Sequence of chain 1.C:
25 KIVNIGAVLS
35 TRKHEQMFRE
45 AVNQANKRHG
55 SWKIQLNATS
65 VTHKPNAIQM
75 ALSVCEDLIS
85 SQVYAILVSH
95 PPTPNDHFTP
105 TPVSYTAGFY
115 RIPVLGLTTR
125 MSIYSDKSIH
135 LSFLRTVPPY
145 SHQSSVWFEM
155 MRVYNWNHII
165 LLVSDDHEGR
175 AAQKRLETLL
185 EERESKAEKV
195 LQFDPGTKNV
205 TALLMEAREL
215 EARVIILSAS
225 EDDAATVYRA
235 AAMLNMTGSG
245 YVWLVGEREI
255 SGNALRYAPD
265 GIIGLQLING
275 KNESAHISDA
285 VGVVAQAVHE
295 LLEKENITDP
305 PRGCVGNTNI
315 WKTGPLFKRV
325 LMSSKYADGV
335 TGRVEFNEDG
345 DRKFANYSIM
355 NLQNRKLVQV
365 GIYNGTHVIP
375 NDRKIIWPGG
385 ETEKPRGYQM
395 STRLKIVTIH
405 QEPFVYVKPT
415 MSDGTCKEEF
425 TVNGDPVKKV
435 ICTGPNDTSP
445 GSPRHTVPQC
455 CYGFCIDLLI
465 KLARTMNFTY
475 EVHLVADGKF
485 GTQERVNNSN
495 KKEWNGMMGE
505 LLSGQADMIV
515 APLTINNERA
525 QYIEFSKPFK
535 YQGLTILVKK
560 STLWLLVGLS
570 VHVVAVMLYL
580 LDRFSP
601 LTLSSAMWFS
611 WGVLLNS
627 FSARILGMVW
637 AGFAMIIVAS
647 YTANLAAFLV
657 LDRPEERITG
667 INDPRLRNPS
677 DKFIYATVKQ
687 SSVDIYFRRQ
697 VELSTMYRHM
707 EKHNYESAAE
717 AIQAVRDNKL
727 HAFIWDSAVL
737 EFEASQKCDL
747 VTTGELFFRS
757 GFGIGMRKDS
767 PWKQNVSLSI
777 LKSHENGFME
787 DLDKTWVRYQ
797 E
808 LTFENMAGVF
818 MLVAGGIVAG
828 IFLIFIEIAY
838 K

Binding-site contacts:
Ligand atom C3 contacts residue ASN491 of chain 1.C at 3.8 Å.
Ligand atom C2 contacts residue ASN491 of chain 1.C at 2.5 Å.
Ligand atom C1 contacts residue ASN491 of chain 1.C at 1.4 Å.
Ligand atom C7 contacts residue ASN491 of chain 1.C at 4.1 Å.
Ligand atom N2 contacts residue ASN491 of chain 1.C at 3.0 Å (h-bond).
Ligand atom O6 contacts residue ASN491 of chain 1.C at 4.2 Å.
Ligand atom C4 contacts residue ASN491 of chain 1.C at 4.2 Å.
Ligand atom C5 contacts residue ASN491 of chain 1.C at 3.7 Å.
Ligand atom O5 contacts residue ASN491 of chain 1.C at 2.3 Å (h-bond).

This small molecule binds to this protein.
Small molecule (SMILES): CC(=O)N[C@@H]1[C@@H](O)[C@H](O)[C@@H](CO)O[C@H]1O